Sequence of chain 2.A:
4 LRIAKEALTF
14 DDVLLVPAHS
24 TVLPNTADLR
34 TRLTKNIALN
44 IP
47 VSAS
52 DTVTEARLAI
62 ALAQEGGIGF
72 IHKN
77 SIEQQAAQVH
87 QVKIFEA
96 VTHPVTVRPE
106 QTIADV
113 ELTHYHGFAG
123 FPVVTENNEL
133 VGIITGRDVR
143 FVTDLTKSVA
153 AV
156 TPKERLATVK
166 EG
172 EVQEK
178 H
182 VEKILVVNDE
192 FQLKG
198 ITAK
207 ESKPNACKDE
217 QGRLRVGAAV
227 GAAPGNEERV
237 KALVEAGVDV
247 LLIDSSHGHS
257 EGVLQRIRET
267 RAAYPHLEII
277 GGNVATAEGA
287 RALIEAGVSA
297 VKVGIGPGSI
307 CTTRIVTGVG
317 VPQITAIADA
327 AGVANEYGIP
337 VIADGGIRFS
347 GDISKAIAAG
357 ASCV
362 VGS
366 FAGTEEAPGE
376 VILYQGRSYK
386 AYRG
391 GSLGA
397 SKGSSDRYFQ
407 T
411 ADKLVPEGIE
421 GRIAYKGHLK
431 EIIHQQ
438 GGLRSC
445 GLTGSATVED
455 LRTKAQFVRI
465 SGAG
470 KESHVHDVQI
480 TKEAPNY

Binding-site contacts:
Ligand atom C8 contacts residue SER251 of chain 2.A at 4.0 Å.
Ligand atom O2 contacts residue ILE301 of chain 2.A at 3.5 Å.
Ligand atom C16 contacts residue IMP1 of chain 2.B at 3.3 Å.
Ligand atom O2 contacts residue GLY300 of chain 2.A at 2.9 Å (h-bond).
Ligand atom O4 contacts residue SER252 of chain 2.A at 3.8 Å.
Ligand atom O6 contacts residue SER251 of chain 2.A at 3.7 Å.
Ligand atom C1 contacts residue GLY302 of chain 2.A at 3.9 Å.
Ligand atom C7 contacts residue ASP250 of chain 2.A at 3.1 Å.
Ligand atom O4 contacts residue IMP1 of chain 2.B at 2.8 Å.
Ligand atom C15 contacts residue IMP1 of chain 2.B at 3.1 Å.
Ligand atom C9 contacts residue MSE390 of chain 2.A at 3.7 Å.
Ligand atom C8 contacts residue ASP250 of chain 2.A at 3.9 Å.
Ligand atom O1 contacts residue THR309 of chain 2.A at 3.1 Å (h-bond).
Ligand atom O1 contacts residue GLY302 of chain 2.A at 3.5 Å (h-bond).
Ligand atom C13 contacts residue IMP1 of chain 2.B at 4.0 Å.
Ligand atom C7 contacts residue SER251 of chain 2.A at 3.7 Å.
Ligand atom C6 contacts residue SER252 of chain 2.A at 3.2 Å.
Ligand atom C11 contacts residue IMP1 of chain 2.B at 3.9 Å.
Ligand atom C10 contacts residue GLY300 of chain 2.A at 2.9 Å.
Ligand atom O2 contacts residue GLY302 of chain 2.A at 3.5 Å (h-bond).
Ligand atom C7 contacts residue LYS298 of chain 2.A at 4.0 Å.
Ligand atom C14 contacts residue IMP1 of chain 2.B at 3.6 Å.
Ligand atom O1 contacts residue IMP1 of chain 2.B at 3.7 Å.
Ligand atom C7 contacts residue ASN279 of chain 2.A at 3.7 Å.
Ligand atom C17 contacts residue IMP1 of chain 2.B at 3.7 Å.
Ligand atom O4 contacts residue THR309 of chain 2.A at 3.7 Å.
Ligand atom O1 contacts residue CYS307 of chain 2.A at 3.6 Å.
Ligand atom O6 contacts residue SER252 of chain 2.A at 2.9 Å (h-bond).
Ligand atom C7 contacts residue ASP340 of chain 2.A at 4.0 Å.
Ligand atom O5 contacts residue SER252 of chain 2.A at 3.2 Å (h-bond).
Ligand atom C15 contacts residue SER252 of chain 2.A at 3.6 Å.
Ligand atom C1 contacts residue IMP1 of chain 2.B at 3.7 Å.
Ligand atom C12 contacts residue SER251 of chain 2.A at 3.9 Å.
Ligand atom C12 contacts residue IMP1 of chain 2.B at 3.7 Å.
Ligand atom C10 contacts residue ASN279 of chain 2.A at 3.3 Å.
Ligand atom C7 contacts residue IMP1 of chain 2.B at 3.4 Å.
Ligand atom C16 contacts residue SER252 of chain 2.A at 3.7 Å.
Ligand atom C11 contacts residue SER252 of chain 2.A at 3.8 Å.
Ligand atom C17 contacts residue GLY391 of chain 2.A at 3.9 Å.
Ligand atom C10 contacts residue IMP1 of chain 2.B at 4.0 Å.

This protein binds this small molecule.
Small molecule (SMILES): COc1c(C)c2c(c(O)c1C/C=C(\C)CCC(=O)O)C(=O)OC2